Sequence of chain 1.A:
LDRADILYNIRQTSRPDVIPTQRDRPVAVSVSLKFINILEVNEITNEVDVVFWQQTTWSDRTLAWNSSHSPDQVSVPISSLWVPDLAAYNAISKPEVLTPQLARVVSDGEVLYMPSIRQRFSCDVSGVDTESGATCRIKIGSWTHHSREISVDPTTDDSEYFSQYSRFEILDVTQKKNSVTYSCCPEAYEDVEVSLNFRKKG

The protein below binds the small molecule below.
Small molecule (SMILES): c1ccc(-c2cncc(N3CCCNCC3)c2)cc1

Binding-site contacts:
Ligand atom C7 contacts residue TRP143 of chain 1.A at 3.5 Å (hydrophobic).
Ligand atom C10 contacts residue TRP143 of chain 1.A at 4.0 Å (hydrophobic).
Ligand atom C13 contacts residue TRP143 of chain 1.A at 4.2 Å (hydrophobic).
Ligand atom C4 contacts residue TYR192 of chain 1.A at 4.0 Å (hydrophobic).
Ligand atom C3 contacts residue TYR192 of chain 1.A at 3.2 Å (hydrophobic).
Ligand atom C7 contacts residue MET114 of chain 1.B at 4.1 Å (hydrophobic).
Ligand atom C4 contacts residue ARG104 of chain 1.B at 4.1 Å.
Ligand atom C7 contacts residue THR144 of chain 1.A at 4.2 Å.
Ligand atom C5 contacts residue CYS188 of chain 1.A at 4.0 Å (hydrophobic).
Ligand atom C5 contacts residue LEU112 of chain 1.B at 4.2 Å (hydrophobic).
Ligand atom C4 contacts residue GLN73 of chain 1.B at 3.5 Å.
Ligand atom C3 contacts residue GLN73 of chain 1.B at 3.4 Å.
Ligand atom C8 contacts residue LEU112 of chain 1.B at 4.0 Å (hydrophobic).
Ligand atom C13 contacts residue TYR192 of chain 1.A at 3.6 Å (hydrophobic).
Ligand atom N2 contacts residue TYR192 of chain 1.A at 4.2 Å.
Ligand atom C15 contacts residue TRP143 of chain 1.A at 3.6 Å (hydrophobic).
Ligand atom N3 contacts residue THR144 of chain 1.A at 3.8 Å.
Ligand atom C6 contacts residue CYS188 of chain 1.A at 3.9 Å (hydrophobic).
Ligand atom C6 contacts residue LEU112 of chain 1.B at 4.2 Å (hydrophobic).
Ligand atom N2 contacts residue TYR89 of chain 1.A at 2.6 Å (h-bond).
Ligand atom C10 contacts residue TYR192 of chain 1.A at 4.2 Å (hydrophobic).
Ligand atom C16 contacts residue TRP143 of chain 1.A at 3.0 Å (hydrophobic).
Ligand atom C14 contacts residue TRP143 of chain 1.A at 4.2 Å (hydrophobic).
Ligand atom N2 contacts residue SER142 of chain 1.A at 4.0 Å.
Ligand atom C14 contacts residue TYR89 of chain 1.A at 3.5 Å (hydrophobic).
Ligand atom C15 contacts residue TYR89 of chain 1.A at 3.3 Å (hydrophobic).
Ligand atom C2 contacts residue ARG104 of chain 1.B at 3.5 Å.
Ligand atom N2 contacts residue TRP143 of chain 1.A at 3.3 Å (h-bond).
Ligand atom C1 contacts residue TYR192 of chain 1.A at 3.9 Å (hydrophobic).
Ligand atom C2 contacts residue TYR192 of chain 1.A at 3.1 Å (hydrophobic).
Ligand atom C8 contacts residue ARG104 of chain 1.B at 3.9 Å.
Ligand atom C3 contacts residue ARG104 of chain 1.B at 3.5 Å.
Ligand atom C1 contacts residue ARG104 of chain 1.B at 4.0 Å.
Ligand atom C13 contacts residue TYR185 of chain 1.A at 4.2 Å (hydrophobic).
Ligand atom N1 contacts residue TRP143 of chain 1.A at 3.2 Å (h-bond).
Ligand atom C14 contacts residue TYR192 of chain 1.A at 3.5 Å (hydrophobic).
Ligand atom C2 contacts residue THR144 of chain 1.A at 4.0 Å.
Ligand atom N3 contacts residue MET114 of chain 1.B at 4.2 Å.
Ligand atom C11 contacts residue TRP143 of chain 1.A at 3.3 Å (hydrophobic).
Ligand atom C14 contacts residue TYR185 of chain 1.A at 3.5 Å (hydrophobic).

Sequence of chain 1.B:
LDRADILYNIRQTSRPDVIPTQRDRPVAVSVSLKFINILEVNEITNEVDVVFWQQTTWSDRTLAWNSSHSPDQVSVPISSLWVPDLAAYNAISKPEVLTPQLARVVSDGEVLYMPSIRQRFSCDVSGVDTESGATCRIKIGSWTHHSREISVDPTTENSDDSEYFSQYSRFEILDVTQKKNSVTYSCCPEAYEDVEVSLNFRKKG